Sequence of chain 1.D:
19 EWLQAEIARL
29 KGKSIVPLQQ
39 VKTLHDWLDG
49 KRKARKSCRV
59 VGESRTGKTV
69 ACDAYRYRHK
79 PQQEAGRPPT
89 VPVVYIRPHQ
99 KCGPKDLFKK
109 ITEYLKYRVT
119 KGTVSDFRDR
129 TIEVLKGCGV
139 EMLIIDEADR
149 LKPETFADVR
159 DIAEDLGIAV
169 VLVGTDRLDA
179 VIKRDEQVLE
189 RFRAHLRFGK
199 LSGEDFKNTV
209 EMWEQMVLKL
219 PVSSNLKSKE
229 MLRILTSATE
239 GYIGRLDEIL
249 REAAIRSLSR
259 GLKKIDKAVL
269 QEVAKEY

A small-molecule ligand and the protein it binds are described below.
Small molecule (SMILES): Nc1ncnc2c1ncn2[C@@H]1O[C@H](COP(=O)(O)OP(=O)(O)OP(O)(O)=S)[C@@H](O)[C@H]1O

Sequence of chain 1.E:
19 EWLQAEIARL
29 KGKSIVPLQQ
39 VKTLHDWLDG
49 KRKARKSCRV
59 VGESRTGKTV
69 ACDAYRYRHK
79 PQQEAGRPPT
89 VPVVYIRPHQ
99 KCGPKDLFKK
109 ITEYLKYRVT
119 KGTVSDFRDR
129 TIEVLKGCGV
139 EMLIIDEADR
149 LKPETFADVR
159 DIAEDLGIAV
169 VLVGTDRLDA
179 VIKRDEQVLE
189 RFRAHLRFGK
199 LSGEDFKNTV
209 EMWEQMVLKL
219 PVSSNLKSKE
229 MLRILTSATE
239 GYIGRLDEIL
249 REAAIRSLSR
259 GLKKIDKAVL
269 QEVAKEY

Binding-site contacts:
Ligand atom N3 contacts residue TRP211 of chain 1.E at 3.8 Å.
Ligand atom C2 contacts residue TRP211 of chain 1.E at 3.7 Å (hydrophobic).
Ligand atom C2' contacts residue ASP245 of chain 1.E at 3.7 Å.
Ligand atom O2B contacts residue THR64 of chain 1.E at 3.3 Å (h-bond).
Ligand atom O2G contacts residue ARG63 of chain 1.E at 2.4 Å (salt-bridge).
Ligand atom C8 contacts residue GLY65 of chain 1.E at 3.4 Å.
Ligand atom N7 contacts residue ILE241 of chain 1.E at 3.5 Å.
Ligand atom O3B contacts residue MG1 of chain 1.R at 2.2 Å.
Ligand atom O3G contacts residue GLN185 of chain 1.D at 2.9 Å (h-bond).
Ligand atom C8 contacts residue ILE241 of chain 1.E at 3.1 Å (hydrophobic).
Ligand atom N7 contacts residue GLY65 of chain 1.E at 3.5 Å.
Ligand atom PB contacts residue MG1 of chain 1.R at 3.4 Å.
Ligand atom C2 contacts residue SER32 of chain 1.E at 3.2 Å.
Ligand atom O1A contacts residue GLY65 of chain 1.E at 3.2 Å (h-bond).
Ligand atom PA contacts residue GLY65 of chain 1.E at 3.6 Å.
Ligand atom O2B contacts residue GLY65 of chain 1.E at 3.8 Å.
Ligand atom PG contacts residue MG1 of chain 1.R at 3.2 Å.
Ligand atom O5' contacts residue ARG63 of chain 1.E at 3.7 Å.
Ligand atom S1G contacts residue GLN185 of chain 1.D at 3.7 Å.
Ligand atom O1A contacts residue ARG63 of chain 1.E at 3.6 Å.
Ligand atom O2A contacts residue GLY65 of chain 1.E at 3.2 Å.
Ligand atom N1 contacts residue VAL34 of chain 1.E at 3.1 Å (h-bond).
Ligand atom O2A contacts residue VAL68 of chain 1.E at 2.7 Å.
Ligand atom C5' contacts residue VAL68 of chain 1.E at 3.7 Å (hydrophobic).
Ligand atom O1B contacts residue THR67 of chain 1.E at 3.2 Å (h-bond).
Ligand atom O3A contacts residue MG1 of chain 1.R at 3.4 Å.
Ligand atom O1B contacts residue GLY65 of chain 1.E at 3.3 Å (h-bond).
Ligand atom O3A contacts residue THR67 of chain 1.E at 3.8 Å.
Ligand atom O2' contacts residue ASP245 of chain 1.E at 2.4 Å (salt-bridge).
Ligand atom O2B contacts residue SER62 of chain 1.E at 3.7 Å.
Ligand atom N1 contacts residue SER32 of chain 1.E at 3.7 Å.
Ligand atom O3G contacts residue MG1 of chain 1.R at 3.4 Å.
Ligand atom O3G contacts residue LYS66 of chain 1.E at 3.6 Å (salt-bridge).
Ligand atom N6 contacts residue VAL34 of chain 1.E at 3.2 Å (h-bond).
Ligand atom O3' contacts residue ASP245 of chain 1.E at 3.3 Å (salt-bridge).
Ligand atom PG contacts residue ARG63 of chain 1.E at 3.8 Å.
Ligand atom O2B contacts residue ARG63 of chain 1.E at 2.5 Å (salt-bridge).
Ligand atom O1B contacts residue LYS66 of chain 1.E at 2.5 Å (salt-bridge).
Ligand atom O2G contacts residue SER62 of chain 1.E at 2.5 Å.
Ligand atom S1G contacts residue ARG189 of chain 1.D at 3.2 Å (salt-bridge).